Sequence of chain 2.A:
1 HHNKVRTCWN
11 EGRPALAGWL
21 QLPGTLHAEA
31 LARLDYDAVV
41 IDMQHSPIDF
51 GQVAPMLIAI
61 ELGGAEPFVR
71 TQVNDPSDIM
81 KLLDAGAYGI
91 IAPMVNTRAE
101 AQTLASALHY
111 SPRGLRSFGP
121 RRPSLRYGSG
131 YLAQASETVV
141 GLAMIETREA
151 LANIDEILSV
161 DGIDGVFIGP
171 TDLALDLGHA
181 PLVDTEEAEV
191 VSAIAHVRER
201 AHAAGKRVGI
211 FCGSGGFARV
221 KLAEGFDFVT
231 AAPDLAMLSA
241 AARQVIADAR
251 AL

The small molecule below binds the protein below.
Small molecule (SMILES): O=C(O)C(=O)CO

Binding-site contacts:
Ligand atom O1 contacts residue THR171 of chain 2.A at 3.5 Å (h-bond).
Ligand atom O3 contacts residue ARG70 of chain 2.A at 2.8 Å (salt-bridge).
Ligand atom O1 contacts residue PRO170 of chain 2.A at 3.9 Å.
Ligand atom C1 contacts residue MG1 of chain 2.E at 2.8 Å.
Ligand atom C3 contacts residue GLY169 of chain 2.A at 3.9 Å.
Ligand atom C2 contacts residue ARG70 of chain 2.A at 3.8 Å.
Ligand atom O1 contacts residue GLU146 of chain 2.A at 2.8 Å (salt-bridge).
Ligand atom C1 contacts residue GLU146 of chain 2.A at 3.5 Å.
Ligand atom C3 contacts residue MET144 of chain 2.A at 4.0 Å (hydrophobic).
Ligand atom O2 contacts residue THR171 of chain 2.A at 2.9 Å (h-bond).
Ligand atom C3 contacts residue ARG70 of chain 2.A at 3.9 Å.
Ligand atom C3 contacts residue MG1 of chain 2.E at 4.2 Å.
Ligand atom O3 contacts residue MG1 of chain 2.E at 2.1 Å.
Ligand atom O3 contacts residue MET144 of chain 2.A at 3.2 Å.
Ligand atom C1 contacts residue ASP172 of chain 2.A at 3.8 Å.
Ligand atom O4 contacts residue GLY169 of chain 2.A at 3.3 Å.
Ligand atom O3 contacts residue GLY169 of chain 2.A at 3.9 Å.
Ligand atom C1 contacts residue GLY169 of chain 2.A at 3.1 Å.
Ligand atom O2 contacts residue ASP172 of chain 2.A at 3.8 Å.
Ligand atom O3 contacts residue GLU146 of chain 2.A at 3.0 Å (salt-bridge).
Ligand atom O4 contacts residue MET144 of chain 2.A at 3.5 Å.
Ligand atom C3 contacts residue PRO170 of chain 2.A at 4.0 Å (hydrophobic).
Ligand atom O4 contacts residue PHE167 of chain 2.A at 3.7 Å.
Ligand atom O1 contacts residue GLY169 of chain 2.A at 3.3 Å.
Ligand atom O3 contacts residue ASP172 of chain 2.A at 4.1 Å.
Ligand atom C2 contacts residue GLU146 of chain 2.A at 3.6 Å.
Ligand atom C1 contacts residue THR171 of chain 2.A at 3.4 Å.
Ligand atom C2 contacts residue MG1 of chain 2.E at 2.8 Å.
Ligand atom C2 contacts residue GLY169 of chain 2.A at 3.4 Å.
Ligand atom O2 contacts residue MG1 of chain 2.E at 4.0 Å.
Ligand atom O1 contacts residue MG1 of chain 2.E at 2.2 Å.
Ligand atom O4 contacts residue ILE168 of chain 2.A at 3.5 Å (h-bond).
Ligand atom O1 contacts residue ASP172 of chain 2.A at 3.0 Å (salt-bridge).
Ligand atom O2 contacts residue GLY169 of chain 2.A at 3.0 Å.
Ligand atom O4 contacts residue PHE211 of chain 2.A at 2.8 Å.
Ligand atom C2 contacts residue MET144 of chain 2.A at 3.7 Å (hydrophobic).
Ligand atom C3 contacts residue PHE211 of chain 2.A at 3.6 Å (hydrophobic).
Ligand atom C1 contacts residue PRO170 of chain 2.A at 3.5 Å (hydrophobic).
Ligand atom O4 contacts residue PRO170 of chain 2.A at 3.5 Å.
Ligand atom O2 contacts residue PRO170 of chain 2.A at 2.9 Å (h-bond).